Sequence of chain 1.A:
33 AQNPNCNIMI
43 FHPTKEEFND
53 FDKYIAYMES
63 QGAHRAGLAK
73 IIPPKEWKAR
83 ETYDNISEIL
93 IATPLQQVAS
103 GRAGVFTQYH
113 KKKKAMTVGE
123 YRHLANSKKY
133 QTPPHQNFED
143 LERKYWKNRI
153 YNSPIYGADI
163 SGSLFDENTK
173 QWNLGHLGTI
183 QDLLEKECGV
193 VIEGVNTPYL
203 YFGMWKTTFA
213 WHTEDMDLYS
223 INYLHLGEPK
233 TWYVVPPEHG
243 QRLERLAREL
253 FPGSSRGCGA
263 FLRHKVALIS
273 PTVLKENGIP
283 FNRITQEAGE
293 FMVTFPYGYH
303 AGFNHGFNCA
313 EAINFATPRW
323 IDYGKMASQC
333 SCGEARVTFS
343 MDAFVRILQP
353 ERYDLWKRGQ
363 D

This protein binds this small molecule.
Small molecule (SMILES): c1ccc2[nH]cnc2c1

Binding-site contacts:
Ligand atom C4 contacts residue THR340 of chain 1.A at 3.7 Å.
Ligand atom C4 contacts residue SER342 of chain 1.A at 3.5 Å.
Ligand atom C6 contacts residue VAL197 of chain 1.A at 4.2 Å (hydrophobic).
Ligand atom C7A contacts residue THR340 of chain 1.A at 3.8 Å.
Ligand atom N1 contacts residue ASN316 of chain 1.A at 4.1 Å.
Ligand atom N3 contacts residue ASP217 of chain 1.A at 2.8 Å (salt-bridge).
Ligand atom C6 contacts residue GLN183 of chain 1.A at 4.3 Å.
Ligand atom C7 contacts residue VAL197 of chain 1.A at 3.8 Å (hydrophobic).
Ligand atom C6 contacts residue ILE182 of chain 1.A at 4.3 Å (hydrophobic).
Ligand atom C3A contacts residue THR340 of chain 1.A at 3.6 Å.
Ligand atom C2 contacts residue ASP217 of chain 1.A at 3.9 Å.
Ligand atom C5 contacts residue SER342 of chain 1.A at 2.9 Å.
Ligand atom C3A contacts residue ASN316 of chain 1.A at 3.9 Å.
Ligand atom C6 contacts residue PHE346 of chain 1.A at 3.1 Å (hydrophobic).
Ligand atom C7A contacts residue SER342 of chain 1.A at 3.3 Å.
Ligand atom N3 contacts residue ASN316 of chain 1.A at 3.4 Å (h-bond).
Ligand atom C2 contacts residue THR340 of chain 1.A at 3.8 Å.
Ligand atom C4 contacts residue ASP217 of chain 1.A at 3.7 Å.
Ligand atom C7A contacts residue MET343 of chain 1.A at 3.7 Å (hydrophobic).
Ligand atom N1 contacts residue THR340 of chain 1.A at 3.9 Å.
Ligand atom C7A contacts residue ASN316 of chain 1.A at 4.3 Å.
Ligand atom C4 contacts residue PHE346 of chain 1.A at 3.8 Å (hydrophobic).
Ligand atom C3A contacts residue ASP217 of chain 1.A at 3.6 Å.
Ligand atom C5 contacts residue LEU220 of chain 1.A at 4.3 Å (hydrophobic).
Ligand atom C6 contacts residue SER342 of chain 1.A at 2.3 Å.
Ligand atom N3 contacts residue MET343 of chain 1.A at 4.1 Å.
Ligand atom C5 contacts residue THR340 of chain 1.A at 4.0 Å.
Ligand atom C3A contacts residue MET343 of chain 1.A at 2.9 Å (hydrophobic).
Ligand atom C6 contacts residue MET343 of chain 1.A at 2.6 Å (hydrophobic).
Ligand atom C5 contacts residue MET343 of chain 1.A at 1.3 Å (hydrophobic).
Ligand atom N3 contacts residue THR340 of chain 1.A at 4.0 Å.
Ligand atom C7 contacts residue THR340 of chain 1.A at 4.2 Å.
Ligand atom C4 contacts residue MET343 of chain 1.A at 1.6 Å (hydrophobic).
Ligand atom C5 contacts residue PHE346 of chain 1.A at 2.6 Å (hydrophobic).
Ligand atom C7 contacts residue SER342 of chain 1.A at 2.6 Å.
Ligand atom C4 contacts residue LEU220 of chain 1.A at 4.3 Å (hydrophobic).
Ligand atom C6 contacts residue THR340 of chain 1.A at 4.2 Å.
Ligand atom C3A contacts residue SER342 of chain 1.A at 3.7 Å.
Ligand atom C2 contacts residue ASN316 of chain 1.A at 3.5 Å.
Ligand atom C7 contacts residue MET343 of chain 1.A at 3.6 Å (hydrophobic).